The small molecule below binds the protein below.
Small molecule (SMILES): CC(=O)N[C@@H]1[C@@H](O)[C@H](O)[C@@H](CO)O[C@H]1O

Binding-site contacts:
Ligand atom C3 contacts residue ASN26 of chain 1.C at 3.9 Å.
Ligand atom C5 contacts residue ASN26 of chain 1.C at 3.8 Å.
Ligand atom O7 contacts residue ASN26 of chain 1.C at 3.8 Å.
Ligand atom C1 contacts residue ASN26 of chain 1.C at 1.5 Å.
Ligand atom C4 contacts residue ASN26 of chain 1.C at 4.4 Å.
Ligand atom N2 contacts residue ASN26 of chain 1.C at 2.9 Å (h-bond).
Ligand atom O5 contacts residue ASN26 of chain 1.C at 2.5 Å (h-bond).
Ligand atom C7 contacts residue ASN26 of chain 1.C at 3.5 Å.
Ligand atom C2 contacts residue ASN26 of chain 1.C at 2.5 Å.

Sequence of chain 1.C:
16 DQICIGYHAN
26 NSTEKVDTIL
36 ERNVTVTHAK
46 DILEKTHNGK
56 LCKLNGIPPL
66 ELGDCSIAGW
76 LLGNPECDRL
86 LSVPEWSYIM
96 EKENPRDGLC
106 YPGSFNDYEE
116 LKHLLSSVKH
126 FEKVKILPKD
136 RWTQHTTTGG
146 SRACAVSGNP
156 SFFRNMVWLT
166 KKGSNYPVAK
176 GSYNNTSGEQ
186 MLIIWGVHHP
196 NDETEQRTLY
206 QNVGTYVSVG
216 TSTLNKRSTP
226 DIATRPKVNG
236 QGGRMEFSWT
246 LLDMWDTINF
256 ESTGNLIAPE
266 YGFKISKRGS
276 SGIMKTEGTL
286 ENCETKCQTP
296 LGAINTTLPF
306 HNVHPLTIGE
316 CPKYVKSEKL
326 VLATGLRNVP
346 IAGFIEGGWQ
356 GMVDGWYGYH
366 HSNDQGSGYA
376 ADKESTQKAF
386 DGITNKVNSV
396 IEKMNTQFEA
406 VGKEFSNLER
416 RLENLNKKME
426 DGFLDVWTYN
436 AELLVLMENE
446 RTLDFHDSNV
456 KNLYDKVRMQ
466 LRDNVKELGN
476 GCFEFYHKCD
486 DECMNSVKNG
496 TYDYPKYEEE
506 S